This protein binds this small molecule.
Small molecule (SMILES): CC(C)CC(=O)N[C@H](C(=O)N[C@H](C(=O)N[C@@H](CC(C)C)[C@@H](O)CC(=O)N[C@@H](C)C(=O)N[C@@H](CC(C)C)[C@@H](O)CC=O)C(C)C)C(C)C

Sequence of chain 1.A:
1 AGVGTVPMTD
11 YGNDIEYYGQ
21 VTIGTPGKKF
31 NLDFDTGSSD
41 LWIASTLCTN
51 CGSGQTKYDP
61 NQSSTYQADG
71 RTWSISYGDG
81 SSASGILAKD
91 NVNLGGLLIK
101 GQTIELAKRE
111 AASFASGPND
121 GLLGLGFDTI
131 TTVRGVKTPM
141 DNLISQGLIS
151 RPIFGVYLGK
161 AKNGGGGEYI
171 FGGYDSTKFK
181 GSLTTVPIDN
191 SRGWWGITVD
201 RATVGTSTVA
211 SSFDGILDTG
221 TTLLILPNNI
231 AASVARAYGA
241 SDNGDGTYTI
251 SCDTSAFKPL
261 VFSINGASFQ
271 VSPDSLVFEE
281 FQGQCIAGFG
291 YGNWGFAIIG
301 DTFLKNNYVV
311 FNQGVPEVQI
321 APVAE

Binding-site contacts:
Ligand atom N contacts residue THR222 of chain 1.A at 3.1 Å (h-bond).
Ligand atom CD2 contacts residue ILE298 of chain 1.A at 3.4 Å (hydrophobic).
Ligand atom O contacts residue ASP79 of chain 1.A at 3.1 Å (salt-bridge).
Ligand atom CD2 contacts residue TYR77 of chain 1.A at 3.5 Å (hydrophobic).
Ligand atom CG1 contacts residue GLY220 of chain 1.A at 3.5 Å.
Ligand atom N contacts residue ASP79 of chain 1.A at 3.1 Å (salt-bridge).
Ligand atom CG1 contacts residue ASP79 of chain 1.A at 3.6 Å.
Ligand atom CB contacts residue ASP35 of chain 1.A at 3.4 Å.
Ligand atom CD1 contacts residue LEU122 of chain 1.A at 3.7 Å (hydrophobic).
Ligand atom CG2 contacts residue ASP79 of chain 1.A at 3.5 Å.
Ligand atom O contacts residue TYR77 of chain 1.A at 3.7 Å.
Ligand atom N contacts residue TYR77 of chain 1.A at 3.7 Å.
Ligand atom CA contacts residue ASP79 of chain 1.A at 3.5 Å.
Ligand atom O contacts residue TRP194 of chain 1.A at 3.6 Å (h-bond).
Ligand atom O contacts residue GLY78 of chain 1.A at 3.1 Å (h-bond).
Ligand atom CB contacts residue THR222 of chain 1.A at 3.6 Å.
Ligand atom OH contacts residue GLY220 of chain 1.A at 3.5 Å (h-bond).
Ligand atom N contacts residue GLY220 of chain 1.A at 3.2 Å (h-bond).
Ligand atom O contacts residue TYR77 of chain 1.A at 3.2 Å.
Ligand atom CD1 contacts residue ASP33 of chain 1.A at 3.2 Å.
Ligand atom O contacts residue THR221 of chain 1.A at 3.2 Å.
Ligand atom CH contacts residue ASP35 of chain 1.A at 3.4 Å.
Ligand atom CG1 contacts residue PHE278 of chain 1.A at 3.4 Å (hydrophobic).
Ligand atom CM contacts residue SER76 of chain 1.A at 3.7 Å.
Ligand atom CM contacts residue ASP218 of chain 1.A at 3.4 Å.
Ligand atom O contacts residue GLY78 of chain 1.A at 2.7 Å (h-bond).
Ligand atom CG1 contacts residue THR222 of chain 1.A at 3.6 Å.
Ligand atom CB contacts residue GLY220 of chain 1.A at 3.4 Å.
Ligand atom CA contacts residue THR221 of chain 1.A at 3.6 Å.
Ligand atom OH contacts residue ASP218 of chain 1.A at 2.5 Å (salt-bridge).
Ligand atom CA contacts residue THR222 of chain 1.A at 3.8 Å.
Ligand atom C contacts residue SER76 of chain 1.A at 3.1 Å.
Ligand atom O contacts residue THR222 of chain 1.A at 3.0 Å (h-bond).
Ligand atom OH contacts residue ASP35 of chain 1.A at 2.8 Å (salt-bridge).
Ligand atom CB contacts residue THR221 of chain 1.A at 3.6 Å.
Ligand atom CH contacts residue ASP218 of chain 1.A at 3.5 Å.
Ligand atom CD1 contacts residue TRP194 of chain 1.A at 3.7 Å (hydrophobic).
Ligand atom C contacts residue TYR77 of chain 1.A at 3.8 Å (hydrophobic).
Ligand atom N contacts residue GLY37 of chain 1.A at 3.1 Å (h-bond).
Ligand atom CG contacts residue GLY220 of chain 1.A at 3.5 Å.